Sequence of chain 1.D:
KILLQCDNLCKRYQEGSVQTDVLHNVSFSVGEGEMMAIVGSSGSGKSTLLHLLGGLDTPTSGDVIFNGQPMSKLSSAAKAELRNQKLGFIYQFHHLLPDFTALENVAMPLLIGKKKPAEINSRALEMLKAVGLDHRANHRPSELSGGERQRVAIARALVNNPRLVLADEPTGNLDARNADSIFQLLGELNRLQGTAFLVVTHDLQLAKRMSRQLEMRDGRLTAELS

Binding-site contacts:
Ligand atom PB contacts residue SER44 of chain 1.D at 3.9 Å.
Ligand atom O5' contacts residue GLY45 of chain 1.D at 2.9 Å (h-bond).
Ligand atom N3B contacts residue LYS48 of chain 1.D at 3.7 Å.
Ligand atom C4' contacts residue GLY45 of chain 1.D at 3.5 Å.
Ligand atom O1G contacts residue LYS48 of chain 1.D at 3.5 Å.
Ligand atom O2B contacts residue GLY45 of chain 1.D at 3.3 Å.
Ligand atom PG contacts residue MG1 of chain 1.I at 3.7 Å.
Ligand atom PA contacts residue SER49 of chain 1.D at 3.6 Å.
Ligand atom O1A contacts residue THR50 of chain 1.D at 3.2 Å (h-bond).
Ligand atom O3A contacts residue SER49 of chain 1.D at 3.2 Å (h-bond).
Ligand atom O1B contacts residue SER43 of chain 1.D at 3.9 Å.
Ligand atom O3A contacts residue LYS48 of chain 1.D at 3.1 Å (salt-bridge).
Ligand atom PA contacts residue THR50 of chain 1.D at 3.2 Å.
Ligand atom N3B contacts residue SER49 of chain 1.D at 2.5 Å (h-bond).
Ligand atom O1B contacts residue GLY45 of chain 1.D at 3.6 Å.
Ligand atom O1G contacts residue GLU171 of chain 1.D at 3.8 Å.
Ligand atom N7 contacts residue TYR15 of chain 1.D at 3.4 Å.
Ligand atom O1B contacts residue SER44 of chain 1.D at 3.5 Å (h-bond).
Ligand atom O2A contacts residue GLY47 of chain 1.D at 3.8 Å.
Ligand atom O3' contacts residue GLY45 of chain 1.D at 3.9 Å.
Ligand atom PB contacts residue SER49 of chain 1.D at 3.4 Å.
Ligand atom C8 contacts residue TYR15 of chain 1.D at 3.4 Å (hydrophobic).
Ligand atom O1G contacts residue MG1 of chain 1.I at 2.7 Å.
Ligand atom O3G contacts residue SER44 of chain 1.D at 2.6 Å (h-bond).
Ligand atom O2B contacts residue SER44 of chain 1.D at 3.1 Å (h-bond).
Ligand atom O3G contacts residue LYS48 of chain 1.D at 3.3 Å.
Ligand atom N3B contacts residue MG1 of chain 1.I at 3.5 Å.
Ligand atom PG contacts residue SER44 of chain 1.D at 3.8 Å.
Ligand atom O3A contacts residue GLY47 of chain 1.D at 3.7 Å.
Ligand atom O1B contacts residue SER46 of chain 1.D at 3.6 Å (h-bond).
Ligand atom O1B contacts residue LYS48 of chain 1.D at 3.2 Å (salt-bridge).
Ligand atom C5' contacts residue GLY45 of chain 1.D at 3.4 Å.
Ligand atom O1B contacts residue GLY47 of chain 1.D at 3.9 Å.
Ligand atom O2G contacts residue SER44 of chain 1.D at 3.8 Å.
Ligand atom C1' contacts residue VAL24 of chain 1.D at 3.9 Å (hydrophobic).
Ligand atom O2' contacts residue VAL24 of chain 1.D at 3.6 Å.
Ligand atom O1A contacts residue SER49 of chain 1.D at 3.0 Å (h-bond).
Ligand atom O2A contacts residue SER46 of chain 1.D at 3.4 Å (h-bond).
Ligand atom PB contacts residue LYS48 of chain 1.D at 3.6 Å.
Ligand atom O2A contacts residue THR50 of chain 1.D at 2.4 Å (h-bond).

A small-molecule ligand and the protein it binds are described below.
Small molecule (SMILES): Nc1ncnc2c1ncn2[C@@H]1O[C@H](CO[P](=O)(O)O[P](=O)(O)NP(=O)(O)O)[C@@H](O)[C@H]1O